This protein binds this small molecule.
Small molecule (SMILES): CC(C)CCC(=O)O

Sequence of chain 1.A:
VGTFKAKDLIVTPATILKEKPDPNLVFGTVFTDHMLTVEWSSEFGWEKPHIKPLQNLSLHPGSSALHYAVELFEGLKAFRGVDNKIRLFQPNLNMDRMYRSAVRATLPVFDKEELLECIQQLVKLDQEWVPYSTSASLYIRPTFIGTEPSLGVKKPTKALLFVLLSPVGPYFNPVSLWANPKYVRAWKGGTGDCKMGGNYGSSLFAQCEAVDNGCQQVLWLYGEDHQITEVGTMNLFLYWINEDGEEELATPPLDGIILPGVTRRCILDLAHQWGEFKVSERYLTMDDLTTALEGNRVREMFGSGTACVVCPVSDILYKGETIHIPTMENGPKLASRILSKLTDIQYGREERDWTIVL

Binding-site contacts:
Ligand atom CD2 contacts residue TYR193 of chain 1.A at 3.5 Å (hydrophobic).
Ligand atom CD1 contacts residue TYR193 of chain 1.A at 4.3 Å (hydrophobic).
Ligand atom CD1 contacts residue TYR90 of chain 1.B at 4.4 Å (hydrophobic).
Ligand atom CG contacts residue TYR161 of chain 1.A at 4.0 Å (hydrophobic).
Ligand atom CD2 contacts residue LEU173 of chain 1.B at 3.8 Å (hydrophobic).
Ligand atom CG contacts residue ARG163 of chain 1.A at 3.8 Å.
Ligand atom O contacts residue THR333 of chain 1.A at 3.1 Å (h-bond).
Ligand atom CD2 contacts residue TYR90 of chain 1.B at 3.1 Å (hydrophobic).
Ligand atom C contacts residue THR333 of chain 1.A at 4.0 Å.
Ligand atom OXT contacts residue THR333 of chain 1.A at 4.4 Å.
Ligand atom C contacts residue THR260 of chain 1.A at 4.0 Å.
Ligand atom CA contacts residue THR260 of chain 1.A at 3.9 Å.
Ligand atom CD1 contacts residue PLP1 of chain 1.C at 4.4 Å.
Ligand atom CB contacts residue THR260 of chain 1.A at 3.9 Å.
Ligand atom CG contacts residue PHE95 of chain 1.A at 4.3 Å (hydrophobic).
Ligand atom C contacts residue PLP1 of chain 1.C at 4.4 Å.
Ligand atom CG contacts residue TYR193 of chain 1.A at 4.0 Å (hydrophobic).
Ligand atom C contacts residue ALA334 of chain 1.A at 3.8 Å (hydrophobic).
Ligand atom OXT contacts residue GLY332 of chain 1.A at 4.1 Å.
Ligand atom O contacts residue PLP1 of chain 1.C at 4.0 Å.
Ligand atom CD1 contacts residue TYR227 of chain 1.A at 4.5 Å (hydrophobic).
Ligand atom CA contacts residue PLP1 of chain 1.C at 3.9 Å.
Ligand atom OXT contacts residue MET261 of chain 1.A at 3.6 Å.
Ligand atom CD2 contacts residue VAL175 of chain 1.B at 3.8 Å (hydrophobic).
Ligand atom OXT contacts residue TYR193 of chain 1.A at 4.3 Å.
Ligand atom CD2 contacts residue PHE49 of chain 1.A at 4.3 Å (hydrophobic).
Ligand atom CD2 contacts residue TYR161 of chain 1.A at 4.4 Å (hydrophobic).
Ligand atom CB contacts residue TYR161 of chain 1.A at 4.3 Å (hydrophobic).
Ligand atom OXT contacts residue ALA334 of chain 1.A at 4.2 Å.
Ligand atom OXT contacts residue THR260 of chain 1.A at 3.2 Å (h-bond).
Ligand atom CD1 contacts residue PHE95 of chain 1.A at 4.0 Å (hydrophobic).
Ligand atom C contacts residue GLY332 of chain 1.A at 4.4 Å.
Ligand atom O contacts residue ALA334 of chain 1.A at 2.7 Å (h-bond).
Ligand atom CB contacts residue TYR193 of chain 1.A at 3.7 Å (hydrophobic).
Ligand atom CD1 contacts residue VAL175 of chain 1.B at 4.0 Å (hydrophobic).
Ligand atom CD1 contacts residue THR260 of chain 1.A at 3.8 Å.
Ligand atom O contacts residue GLY332 of chain 1.A at 3.7 Å.
Ligand atom CG contacts residue TYR90 of chain 1.B at 4.2 Å (hydrophobic).
Ligand atom CD2 contacts residue ARG163 of chain 1.A at 3.5 Å.

Sequence of chain 1.B:
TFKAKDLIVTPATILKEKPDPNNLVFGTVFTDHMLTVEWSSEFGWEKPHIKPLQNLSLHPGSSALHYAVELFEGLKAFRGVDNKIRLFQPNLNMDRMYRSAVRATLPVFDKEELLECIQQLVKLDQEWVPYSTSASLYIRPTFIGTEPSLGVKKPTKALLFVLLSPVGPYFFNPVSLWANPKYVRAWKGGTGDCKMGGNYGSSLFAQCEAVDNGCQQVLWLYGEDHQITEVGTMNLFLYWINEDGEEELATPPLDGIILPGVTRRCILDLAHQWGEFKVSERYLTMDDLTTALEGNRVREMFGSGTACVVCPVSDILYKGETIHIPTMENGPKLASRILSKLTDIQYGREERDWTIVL